Binding-site contacts:
Ligand atom O5 contacts residue ASN605 of chain 1.A at 2.3 Å (h-bond).
Ligand atom C1 contacts residue THR607 of chain 1.A at 4.0 Å.
Ligand atom C3 contacts residue THR607 of chain 1.A at 4.4 Å.
Ligand atom C1 contacts residue SER31 of chain 1.C at 3.6 Å.
Ligand atom C8 contacts residue PHE54 of chain 1.C at 3.6 Å (hydrophobic).
Ligand atom C5 contacts residue GLY608 of chain 1.A at 4.2 Å.
Ligand atom C8 contacts residue THR30 of chain 1.C at 4.2 Å.
Ligand atom O6 contacts residue ASN605 of chain 1.A at 4.4 Å.
Ligand atom C2 contacts residue SER31 of chain 1.C at 3.7 Å.
Ligand atom N2 contacts residue SER31 of chain 1.C at 3.9 Å.
Ligand atom C7 contacts residue ASN605 of chain 1.A at 4.0 Å.
Ligand atom C7 contacts residue PHE54 of chain 1.C at 4.3 Å (hydrophobic).
Ligand atom O6 contacts residue GLY608 of chain 1.A at 4.4 Å.
Ligand atom C6 contacts residue GLY608 of chain 1.A at 4.3 Å.
Ligand atom C5 contacts residue ASN605 of chain 1.A at 3.6 Å.
Ligand atom O7 contacts residue THR30 of chain 1.C at 2.9 Å (h-bond).
Ligand atom C1 contacts residue ASN605 of chain 1.A at 1.4 Å.
Ligand atom N2 contacts residue THR607 of chain 1.A at 4.1 Å.
Ligand atom O5 contacts residue SER31 of chain 1.C at 4.2 Å.
Ligand atom C4 contacts residue ASN605 of chain 1.A at 4.2 Å.
Ligand atom C2 contacts residue THR607 of chain 1.A at 4.4 Å.
Ligand atom C2 contacts residue ASN605 of chain 1.A at 2.5 Å.
Ligand atom N2 contacts residue ASN605 of chain 1.A at 2.9 Å (h-bond).
Ligand atom C7 contacts residue THR30 of chain 1.C at 3.6 Å.
Ligand atom C7 contacts residue SER31 of chain 1.C at 4.2 Å.
Ligand atom O7 contacts residue SER31 of chain 1.C at 4.2 Å.
Ligand atom C3 contacts residue ASN605 of chain 1.A at 3.8 Å.
Ligand atom N2 contacts residue THR30 of chain 1.C at 4.4 Å.

Sequence of chain 1.A:
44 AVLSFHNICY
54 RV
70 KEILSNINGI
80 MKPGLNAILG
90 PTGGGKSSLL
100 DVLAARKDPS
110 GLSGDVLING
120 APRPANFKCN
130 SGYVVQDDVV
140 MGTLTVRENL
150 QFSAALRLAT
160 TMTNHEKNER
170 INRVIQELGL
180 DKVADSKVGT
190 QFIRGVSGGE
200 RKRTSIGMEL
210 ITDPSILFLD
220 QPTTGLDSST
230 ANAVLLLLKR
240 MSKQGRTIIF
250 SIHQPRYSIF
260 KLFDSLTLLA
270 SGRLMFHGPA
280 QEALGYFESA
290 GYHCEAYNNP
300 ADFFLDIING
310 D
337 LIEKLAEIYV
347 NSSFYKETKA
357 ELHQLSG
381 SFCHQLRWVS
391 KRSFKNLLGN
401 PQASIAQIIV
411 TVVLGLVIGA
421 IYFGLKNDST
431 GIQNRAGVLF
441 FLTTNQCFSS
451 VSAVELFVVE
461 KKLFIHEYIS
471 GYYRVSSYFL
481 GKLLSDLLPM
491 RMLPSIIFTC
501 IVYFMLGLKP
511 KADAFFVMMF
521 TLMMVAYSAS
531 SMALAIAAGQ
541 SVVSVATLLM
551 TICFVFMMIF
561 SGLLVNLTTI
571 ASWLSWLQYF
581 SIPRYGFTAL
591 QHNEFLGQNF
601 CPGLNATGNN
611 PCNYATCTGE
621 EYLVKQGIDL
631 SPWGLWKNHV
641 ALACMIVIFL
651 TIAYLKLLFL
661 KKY

A small-molecule ligand and the protein it binds are described below.
Small molecule (SMILES): CC(=O)N[C@H]1[C@H](O[C@H]2[C@H](O)[C@@H](NC(C)=O)CO[C@@H]2CO)O[C@H](CO)[C@@H](O)[C@@H]1O

Sequence of chain 1.C:
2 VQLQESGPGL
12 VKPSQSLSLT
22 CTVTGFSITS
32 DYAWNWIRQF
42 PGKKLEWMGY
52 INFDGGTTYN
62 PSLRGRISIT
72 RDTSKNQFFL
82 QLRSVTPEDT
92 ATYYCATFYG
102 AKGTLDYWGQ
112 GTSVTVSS